This protein binds this small molecule.
Small molecule (SMILES): O=CC(O)C(O)C(O)COP(=O)(O)O

Sequence of chain 1.A:
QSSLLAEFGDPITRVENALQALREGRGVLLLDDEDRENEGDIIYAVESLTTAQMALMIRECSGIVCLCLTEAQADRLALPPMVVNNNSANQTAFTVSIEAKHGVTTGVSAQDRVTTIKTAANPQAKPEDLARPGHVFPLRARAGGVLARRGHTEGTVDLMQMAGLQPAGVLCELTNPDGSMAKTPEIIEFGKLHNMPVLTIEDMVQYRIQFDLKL

Sequence of chain 2.A:
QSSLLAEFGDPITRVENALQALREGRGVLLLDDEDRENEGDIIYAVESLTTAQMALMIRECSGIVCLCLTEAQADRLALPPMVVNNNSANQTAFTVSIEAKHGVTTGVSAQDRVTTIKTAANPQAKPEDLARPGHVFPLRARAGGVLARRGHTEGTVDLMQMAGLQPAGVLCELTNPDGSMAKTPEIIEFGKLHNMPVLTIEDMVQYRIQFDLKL

Binding-site contacts:
Ligand atom C2 contacts residue HIS137 of chain 2.A at 3.2 Å.
Ligand atom O1P contacts residue GLY153 of chain 1.A at 3.6 Å.
Ligand atom O1 contacts residue GLU175 of chain 1.A at 3.5 Å (salt-bridge).
Ligand atom O4 contacts residue LEU173 of chain 1.A at 3.6 Å.
Ligand atom O2P contacts residue GLY153 of chain 1.A at 3.5 Å.
Ligand atom C1 contacts residue GLU175 of chain 1.A at 3.4 Å.
Ligand atom O5 contacts residue MN1 of chain 1.B at 3.3 Å.
Ligand atom C2 contacts residue GLU175 of chain 1.A at 3.1 Å.
Ligand atom O3P contacts residue ARG38 of chain 1.A at 2.8 Å (salt-bridge).
Ligand atom O1 contacts residue CYS68 of chain 1.A at 3.4 Å (h-bond).
Ligand atom C1 contacts residue HIS137 of chain 2.A at 3.4 Å.
Ligand atom O5 contacts residue THR94 of chain 1.A at 3.6 Å.
Ligand atom O3 contacts residue GLU39 of chain 1.A at 2.6 Å (salt-bridge).
Ligand atom O4 contacts residue HIS154 of chain 1.A at 3.5 Å.
Ligand atom O1P contacts residue MN1 of chain 1.B at 2.6 Å.
Ligand atom C5 contacts residue MN1 of chain 1.B at 3.6 Å.
Ligand atom O2P contacts residue THR155 of chain 1.A at 2.6 Å (h-bond).
Ligand atom O1 contacts residue PHE96 of chain 1.A at 3.1 Å.
Ligand atom P contacts residue ARG38 of chain 1.A at 3.6 Å.
Ligand atom C3 contacts residue MN1 of chain 1.B at 3.2 Å.
Ligand atom O4 contacts residue ASP43 of chain 1.A at 2.6 Å (salt-bridge).
Ligand atom O2P contacts residue ARG151 of chain 1.A at 3.0 Å (salt-bridge).
Ligand atom C1 contacts residue PHE96 of chain 1.A at 3.5 Å (hydrophobic).
Ligand atom O2P contacts residue HIS154 of chain 1.A at 3.2 Å (h-bond).
Ligand atom O1P contacts residue GLU39 of chain 1.A at 3.4 Å (salt-bridge).
Ligand atom O2 contacts residue PHE96 of chain 1.A at 3.7 Å.
Ligand atom O2 contacts residue HIS137 of chain 2.A at 3.3 Å (h-bond).
Ligand atom P contacts residue HIS154 of chain 1.A at 3.6 Å.
Ligand atom O1 contacts residue HIS137 of chain 2.A at 2.9 Å (h-bond).
Ligand atom C1 contacts residue CYS68 of chain 1.A at 3.6 Å (hydrophobic).
Ligand atom O1P contacts residue ARG38 of chain 1.A at 3.0 Å (salt-bridge).
Ligand atom O3 contacts residue MN1 of chain 1.B at 2.7 Å.
Ligand atom O1P contacts residue HIS154 of chain 1.A at 2.9 Å (h-bond).
Ligand atom P contacts residue MN1 of chain 1.B at 3.6 Å.
Ligand atom O2 contacts residue THR94 of chain 1.A at 3.5 Å.
Ligand atom C3 contacts residue GLU175 of chain 1.A at 3.3 Å.
Ligand atom C4 contacts residue MN1 of chain 1.B at 3.2 Å.
Ligand atom O4 contacts residue MN1 of chain 1.B at 2.3 Å.
Ligand atom C5 contacts residue THR155 of chain 1.A at 3.6 Å.
Ligand atom O3P contacts residue ARG151 of chain 1.A at 2.8 Å (salt-bridge).